Binding-site contacts:
Ligand atom O4 contacts residue GLY227 of chain 1.C at 3.6 Å.
Ligand atom C1 contacts residue LEU99 of chain 1.C at 3.8 Å (hydrophobic).
Ligand atom O6 contacts residue ALA207 of chain 1.C at 3.8 Å.
Ligand atom C4 contacts residue ASP208 of chain 1.C at 3.5 Å.
Ligand atom O7 contacts residue TYR100 of chain 1.C at 3.4 Å (h-bond).
Ligand atom C4 contacts residue ARG228 of chain 1.C at 3.7 Å.
Ligand atom O6 contacts residue ASP208 of chain 1.C at 3.2 Å (salt-bridge).
Ligand atom C11 contacts residue TYR12 of chain 1.C at 3.9 Å (hydrophobic).
Ligand atom C3 contacts residue ARG228 of chain 1.C at 3.9 Å.
Ligand atom C6 contacts residue ALA207 of chain 1.C at 3.9 Å (hydrophobic).
Ligand atom C8 contacts residue TYR12 of chain 1.C at 4.0 Å (hydrophobic).
Ligand atom O3 contacts residue ARG228 of chain 1.C at 3.0 Å (salt-bridge).
Ligand atom C11 contacts residue TYR100 of chain 1.C at 3.8 Å (hydrophobic).
Ligand atom C5 contacts residue ASP208 of chain 1.C at 4.0 Å.
Ligand atom C10 contacts residue TYR12 of chain 1.C at 3.4 Å (hydrophobic).
Ligand atom C9 contacts residue TYR12 of chain 1.C at 3.4 Å (hydrophobic).
Ligand atom O4 contacts residue TYR12 of chain 1.C at 3.9 Å.
Ligand atom C7 contacts residue TYR12 of chain 1.C at 4.3 Å (hydrophobic).
Ligand atom C11 contacts residue LEU99 of chain 1.C at 4.1 Å (hydrophobic).
Ligand atom O4 contacts residue ASP208 of chain 1.C at 2.7 Å (salt-bridge).
Ligand atom C6 contacts residue ASP208 of chain 1.C at 3.4 Å.
Ligand atom C6 contacts residue TYR12 of chain 1.C at 3.6 Å (hydrophobic).
Ligand atom C12 contacts residue LEU99 of chain 1.C at 3.7 Å (hydrophobic).
Ligand atom O6 contacts residue LEU99 of chain 1.C at 2.8 Å (h-bond).
Ligand atom O6 contacts residue TYR100 of chain 1.C at 3.2 Å (h-bond).
Ligand atom N1 contacts residue TYR12 of chain 1.C at 3.6 Å (h-bond).
Ligand atom N1 contacts residue TYR100 of chain 1.C at 4.4 Å.
Ligand atom O4 contacts residue ARG228 of chain 1.C at 3.1 Å (salt-bridge).
Ligand atom O4 contacts residue ASN14 of chain 1.C at 3.3 Å (h-bond).
Ligand atom O3 contacts residue GLY227 of chain 1.C at 3.6 Å.
Ligand atom C6 contacts residue LEU99 of chain 1.C at 3.8 Å (hydrophobic).
Ligand atom C3 contacts residue GLY227 of chain 1.C at 4.3 Å.
Ligand atom O5 contacts residue LEU99 of chain 1.C at 3.2 Å.
Ligand atom C12 contacts residue TYR100 of chain 1.C at 4.3 Å (hydrophobic).
Ligand atom C5 contacts residue TYR12 of chain 1.C at 3.8 Å (hydrophobic).
Ligand atom C4 contacts residue GLY227 of chain 1.C at 3.9 Å.
Ligand atom C6 contacts residue TYR100 of chain 1.C at 3.9 Å (hydrophobic).
Ligand atom O7 contacts residue TYR12 of chain 1.C at 3.1 Å (h-bond).
Ligand atom O6 contacts residue GLY98 of chain 1.C at 3.2 Å.
Ligand atom C5 contacts residue LEU99 of chain 1.C at 4.2 Å (hydrophobic).

The small molecule below binds the protein below.
Small molecule (SMILES): O=[N+]([O-])c1ccc(O[C@H]2O[C@H](CO)[C@@H](O)[C@H](O)[C@H]2O)cc1

Sequence of chain 1.C:
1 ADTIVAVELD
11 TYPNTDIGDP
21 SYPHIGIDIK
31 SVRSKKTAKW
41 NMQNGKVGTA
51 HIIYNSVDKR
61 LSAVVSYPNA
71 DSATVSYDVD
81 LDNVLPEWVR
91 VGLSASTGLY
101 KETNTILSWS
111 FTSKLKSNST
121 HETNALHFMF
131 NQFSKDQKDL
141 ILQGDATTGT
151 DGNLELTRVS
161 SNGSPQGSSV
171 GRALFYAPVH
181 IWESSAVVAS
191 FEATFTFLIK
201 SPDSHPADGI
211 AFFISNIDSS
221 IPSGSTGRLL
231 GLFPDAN